Sequence of chain 37.D:
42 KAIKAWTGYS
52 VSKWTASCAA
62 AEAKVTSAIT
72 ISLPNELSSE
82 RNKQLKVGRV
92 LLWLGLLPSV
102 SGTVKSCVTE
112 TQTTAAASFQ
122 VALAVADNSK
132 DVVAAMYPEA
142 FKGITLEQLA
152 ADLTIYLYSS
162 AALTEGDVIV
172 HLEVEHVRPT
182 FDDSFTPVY

Sequence of chain 37.E:
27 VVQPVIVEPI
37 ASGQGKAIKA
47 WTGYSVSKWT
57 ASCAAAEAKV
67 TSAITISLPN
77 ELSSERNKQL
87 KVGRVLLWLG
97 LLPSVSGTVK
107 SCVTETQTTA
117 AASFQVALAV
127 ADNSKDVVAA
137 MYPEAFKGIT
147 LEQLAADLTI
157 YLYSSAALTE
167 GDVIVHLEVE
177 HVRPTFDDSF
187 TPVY

This small molecule binds to this protein.
Small molecule (SMILES): Nc1ncnc2c1ncn2[C@@H]1O[C@H](COO[C@@H]2C[C@@H](CO[P](=O)(O)O[C@H]3[C@@H](O)[C@H](n4cnc5c(N)ncnc54)O[C@@H]3COP(=O)=O)O[C@H]2n2ccc(=O)[nH]c2=O)[C@@H](OOP(O)OC[C@H]2O[C@@H](n3ccc(=O)[nH]c3=O)[C@H](O)[C@@H]2O)[C@H]1O.Op1oo1

Binding-site contacts:
Ligand atom C8 contacts residue TRP47 of chain 37.D at 3.8 Å (hydrophobic).
Ligand atom N6 contacts residue THR48 of chain 37.D at 3.3 Å (h-bond).
Ligand atom C4 contacts residue TRP47 of chain 37.D at 3.9 Å (hydrophobic).
Ligand atom N3 contacts residue TRP47 of chain 37.D at 4.1 Å.
Ligand atom O4' contacts residue LYS143 of chain 37.D at 4.1 Å.
Ligand atom C1' contacts residue TRP47 of chain 37.D at 4.3 Å (hydrophobic).
Ligand atom N7 contacts residue TRP47 of chain 37.D at 3.7 Å.
Ligand atom OP2 contacts residue GLY49 of chain 37.E at 4.2 Å.
Ligand atom C6 contacts residue TRP47 of chain 37.D at 3.9 Å (hydrophobic).
Ligand atom N9 contacts residue TRP47 of chain 37.D at 3.9 Å.
Ligand atom N6 contacts residue TYR50 of chain 37.D at 4.2 Å.
Ligand atom N1 contacts residue THR48 of chain 37.D at 4.0 Å.
Ligand atom N1 contacts residue TRP47 of chain 37.D at 4.3 Å.
Ligand atom O4' contacts residue TRP47 of chain 37.D at 4.1 Å.
Ligand atom C5' contacts residue VAL178 of chain 37.E at 4.5 Å (hydrophobic).
Ligand atom C6 contacts residue THR48 of chain 37.D at 4.2 Å.
Ligand atom N6 contacts residue TRP47 of chain 37.D at 3.8 Å.
Ligand atom OP2 contacts residue VAL178 of chain 37.E at 4.5 Å.
Ligand atom C2 contacts residue TRP47 of chain 37.D at 4.2 Å (hydrophobic).
Ligand atom C5 contacts residue TRP47 of chain 37.D at 3.8 Å (hydrophobic).